Sequence of chain 1.G:
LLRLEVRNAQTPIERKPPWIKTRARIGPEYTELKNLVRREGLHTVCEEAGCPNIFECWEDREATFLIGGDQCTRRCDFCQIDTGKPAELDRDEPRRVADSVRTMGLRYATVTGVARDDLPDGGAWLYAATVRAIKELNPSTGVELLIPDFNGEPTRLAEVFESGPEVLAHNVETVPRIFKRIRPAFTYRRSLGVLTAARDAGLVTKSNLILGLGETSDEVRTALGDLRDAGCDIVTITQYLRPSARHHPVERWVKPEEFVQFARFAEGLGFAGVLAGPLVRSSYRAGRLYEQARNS

Binding-site contacts:
Ligand atom NZ contacts residue GLY79 of chain 1.G at 3.4 Å (h-bond).
Ligand atom CD contacts residue LEU270 of chain 1.G at 3.2 Å (hydrophobic).
Ligand atom CG2 contacts residue PRO81 of chain 1.G at 3.6 Å (hydrophobic).
Ligand atom CB contacts residue GLY79 of chain 1.G at 3.6 Å.
Ligand atom C8 contacts residue SER311 of chain 1.G at 3.6 Å.
Ligand atom OG contacts residue PRO47 of chain 1.G at 3.5 Å.
Ligand atom O1 contacts residue ARG310 of chain 1.G at 3.0 Å (salt-bridge).
Ligand atom NZ contacts residue ALA78 of chain 1.G at 3.0 Å (h-bond).
Ligand atom C3 contacts residue 5AD1 of chain 1.EA at 3.4 Å.
Ligand atom S6 contacts residue F3S1 of chain 1.CA at 2.3 Å.
Ligand atom C8 contacts residue SER312 of chain 1.G at 3.4 Å.
Ligand atom S6 contacts residue CYS75 of chain 1.G at 3.6 Å.
Ligand atom CA contacts residue ILE49 of chain 1.G at 3.5 Å (hydrophobic).
Ligand atom O1 contacts residue 5AD1 of chain 1.EA at 3.4 Å.
Ligand atom O contacts residue LEU270 of chain 1.G at 3.0 Å.
Ligand atom CB contacts residue ILE49 of chain 1.G at 3.2 Å (hydrophobic).
Ligand atom C7 contacts residue SER312 of chain 1.G at 3.6 Å.
Ligand atom CB contacts residue LYS45 of chain 1.G at 3.1 Å.
Ligand atom C3 contacts residue ARG310 of chain 1.G at 3.6 Å.
Ligand atom O contacts residue GLN109 of chain 1.G at 3.0 Å (h-bond).
Ligand atom CE contacts residue 5AD1 of chain 1.EA at 3.2 Å.
Ligand atom C1 contacts residue 5AD1 of chain 1.EA at 3.5 Å.
Ligand atom CE contacts residue LEU270 of chain 1.G at 3.5 Å (hydrophobic).
Ligand atom C2 contacts residue ALA78 of chain 1.G at 3.5 Å (hydrophobic).
Ligand atom S6 contacts residue CYS80 of chain 1.G at 3.6 Å.
Ligand atom CB contacts residue LEU270 of chain 1.G at 3.3 Å (hydrophobic).
Ligand atom C6 contacts residue VAL74 of chain 1.G at 3.6 Å (hydrophobic).
Ligand atom C5 contacts residue 5AD1 of chain 1.EA at 3.4 Å.
Ligand atom C6 contacts residue F3S1 of chain 1.CA at 3.5 Å.
Ligand atom OG contacts residue PRO46 of chain 1.G at 2.9 Å (h-bond).
Ligand atom CB contacts residue PRO46 of chain 1.G at 3.2 Å (hydrophobic).
Ligand atom N contacts residue GLY79 of chain 1.G at 2.9 Å (h-bond).
Ligand atom NZ contacts residue 5AD1 of chain 1.EA at 3.6 Å (h-bond).
Ligand atom CG2 contacts residue CYS80 of chain 1.G at 3.5 Å (hydrophobic).
Ligand atom CG contacts residue GLY79 of chain 1.G at 3.2 Å.
Ligand atom CD contacts residue 5AD1 of chain 1.EA at 3.4 Å.
Ligand atom OG contacts residue LYS45 of chain 1.G at 3.6 Å.
Ligand atom N contacts residue ILE49 of chain 1.G at 3.1 Å (h-bond).
Ligand atom C4 contacts residue 5AD1 of chain 1.EA at 3.0 Å.
Ligand atom O contacts residue GLY79 of chain 1.G at 3.4 Å.

A small-molecule ligand and the protein it binds are described below.
Small molecule (SMILES): CC[C@H](S)CCCCC(=O)NCCCC[C@H](NC(=O)[C@@H](NC(=O)[C@@H](N)CO)[C@@H](C)O)C(=O)N[C@@H](CO)C(=O)N[C@H](C(=O)N[C@H](C=O)CO)C(C)C